This small molecule binds to this protein.
Small molecule (SMILES): OCCCO

Sequence of chain 1.A:
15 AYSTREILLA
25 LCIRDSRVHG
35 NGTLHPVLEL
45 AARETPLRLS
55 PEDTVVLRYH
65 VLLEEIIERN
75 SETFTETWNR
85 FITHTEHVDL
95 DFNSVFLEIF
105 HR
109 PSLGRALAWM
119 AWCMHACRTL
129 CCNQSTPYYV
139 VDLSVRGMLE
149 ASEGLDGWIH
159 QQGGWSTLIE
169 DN

Binding-site contacts:
Ligand atom C2 contacts residue ARG19 of chain 1.A at 4.4 Å.
Ligand atom C1 contacts residue PRO50 of chain 1.A at 4.3 Å (hydrophobic).
Ligand atom C3 contacts residue ARG19 of chain 1.A at 3.8 Å.
Ligand atom C3 contacts residue SER17 of chain 1.A at 3.7 Å.
Ligand atom C1 contacts residue ARG19 of chain 1.A at 3.9 Å.
Ligand atom C2 contacts residue SER17 of chain 1.A at 3.2 Å.
Ligand atom C1 contacts residue THR49 of chain 1.A at 3.6 Å.
Ligand atom O3 contacts residue GLU151 of chain 1.A at 3.0 Å (salt-bridge).
Ligand atom C1 contacts residue SER17 of chain 1.A at 3.5 Å.
Ligand atom O1 contacts residue SER17 of chain 1.A at 3.1 Å (h-bond).
Ligand atom C3 contacts residue ASP154 of chain 1.A at 4.2 Å.
Ligand atom O3 contacts residue ARG19 of chain 1.A at 3.6 Å.
Ligand atom C3 contacts residue GLU151 of chain 1.A at 4.0 Å.
Ligand atom O1 contacts residue GLU20 of chain 1.A at 3.5 Å.
Ligand atom O1 contacts residue PRO50 of chain 1.A at 4.0 Å.
Ligand atom O1 contacts residue THR49 of chain 1.A at 3.4 Å.